A protein and the small-molecule ligand that binds it are described below.
Small molecule (SMILES): N#CCc1cc(O)cc2cc(-c3ccc(O)cc3)oc12

Sequence of chain 1.A:
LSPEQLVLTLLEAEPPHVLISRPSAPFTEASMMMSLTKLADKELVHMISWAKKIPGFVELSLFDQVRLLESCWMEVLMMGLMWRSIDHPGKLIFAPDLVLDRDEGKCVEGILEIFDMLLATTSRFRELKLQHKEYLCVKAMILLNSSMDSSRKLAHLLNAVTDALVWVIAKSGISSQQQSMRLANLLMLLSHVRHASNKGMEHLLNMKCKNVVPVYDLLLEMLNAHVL

Binding-site contacts:
Ligand atom N17 contacts residue PHE96 of chain 1.A at 3.8 Å.
Ligand atom N17 contacts residue LEU120 of chain 1.A at 3.5 Å.
Ligand atom C6 contacts residue ILE113 of chain 1.A at 4.1 Å (hydrophobic).
Ligand atom C5 contacts residue LEU216 of chain 1.A at 3.8 Å (hydrophobic).
Ligand atom O28 contacts residue ARG86 of chain 1.A at 3.1 Å (salt-bridge).
Ligand atom C13 contacts residue GLY212 of chain 1.A at 3.9 Å.
Ligand atom C22 contacts residue GLU45 of chain 1.A at 3.0 Å.
Ligand atom C13 contacts residue MET80 of chain 1.A at 4.2 Å (hydrophobic).
Ligand atom C14 contacts residue PHE117 of chain 1.A at 4.1 Å (hydrophobic).
Ligand atom C21 contacts residue GLU45 of chain 1.A at 3.1 Å.
Ligand atom C20 contacts residue LEU79 of chain 1.A at 3.7 Å (hydrophobic).
Ligand atom C23 contacts residue LEU38 of chain 1.A at 3.6 Å (hydrophobic).
Ligand atom C6 contacts residue LEU216 of chain 1.A at 4.0 Å (hydrophobic).
Ligand atom O28 contacts residue GLU45 of chain 1.A at 2.5 Å (salt-bridge).
Ligand atom C20 contacts residue PHE96 of chain 1.A at 4.1 Å (hydrophobic).
Ligand atom C22 contacts residue LEU41 of chain 1.A at 3.8 Å (hydrophobic).
Ligand atom C6 contacts residue HIS215 of chain 1.A at 3.7 Å.
Ligand atom C1 contacts residue GLY212 of chain 1.A at 3.9 Å.
Ligand atom C14 contacts residue LEU120 of chain 1.A at 4.2 Å (hydrophobic).
Ligand atom O12 contacts residue MET219 of chain 1.A at 4.0 Å.
Ligand atom C22 contacts residue ALA42 of chain 1.A at 4.1 Å (hydrophobic).
Ligand atom C19 contacts residue PHE96 of chain 1.A at 3.9 Å (hydrophobic).
Ligand atom O12 contacts residue LEU216 of chain 1.A at 3.4 Å.
Ligand atom O12 contacts residue MET35 of chain 1.A at 3.0 Å.
Ligand atom C1 contacts residue ILE113 of chain 1.A at 3.6 Å (hydrophobic).
Ligand atom O28 contacts residue LEU79 of chain 1.A at 3.5 Å (h-bond).
Ligand atom C18 contacts residue PHE96 of chain 1.A at 4.2 Å (hydrophobic).
Ligand atom C13 contacts residue ILE116 of chain 1.A at 3.7 Å (hydrophobic).
Ligand atom C23 contacts residue ALA42 of chain 1.A at 3.8 Å (hydrophobic).
Ligand atom C21 contacts residue PHE96 of chain 1.A at 4.2 Å (hydrophobic).
Ligand atom C14 contacts residue ILE116 of chain 1.A at 3.5 Å (hydrophobic).
Ligand atom N17 contacts residue PHE117 of chain 1.A at 3.3 Å.
Ligand atom C1 contacts residue HIS215 of chain 1.A at 3.6 Å.
Ligand atom C5 contacts residue MET35 of chain 1.A at 4.0 Å (hydrophobic).
Ligand atom N17 contacts residue ILE116 of chain 1.A at 3.7 Å.
Ligand atom C11 contacts residue LEU38 of chain 1.A at 3.8 Å (hydrophobic).
Ligand atom O12 contacts residue HIS215 of chain 1.A at 2.9 Å (h-bond).
Ligand atom C4 contacts residue LEU38 of chain 1.A at 4.1 Å (hydrophobic).
Ligand atom C21 contacts residue LEU79 of chain 1.A at 3.9 Å (hydrophobic).
Ligand atom C6 contacts residue MET35 of chain 1.A at 3.8 Å (hydrophobic).